This protein binds this small molecule.
Small molecule (SMILES): O=C(O)[C@@H]1C=CC(=O)N1C[C@@H](O)[C@@H](O)[C@H](O)[C@H](O)CO

Sequence of chain 1.B:
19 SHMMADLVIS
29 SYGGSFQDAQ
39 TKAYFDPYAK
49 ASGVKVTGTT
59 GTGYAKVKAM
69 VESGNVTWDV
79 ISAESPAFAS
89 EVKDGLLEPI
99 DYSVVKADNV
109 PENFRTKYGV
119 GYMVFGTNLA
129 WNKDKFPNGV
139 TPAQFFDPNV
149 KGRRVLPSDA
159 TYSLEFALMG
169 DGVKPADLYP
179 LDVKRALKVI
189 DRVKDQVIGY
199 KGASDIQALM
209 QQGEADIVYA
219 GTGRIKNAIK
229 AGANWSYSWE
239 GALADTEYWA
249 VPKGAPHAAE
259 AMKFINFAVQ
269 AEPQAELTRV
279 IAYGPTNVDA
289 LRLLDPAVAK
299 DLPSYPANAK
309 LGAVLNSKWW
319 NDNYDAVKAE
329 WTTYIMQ

Binding-site contacts:
Ligand atom C contacts residue ARG222 of chain 1.B at 3.5 Å.
Ligand atom OAS contacts residue ASP157 of chain 1.B at 3.8 Å.
Ligand atom CAL contacts residue GLU82 of chain 1.B at 3.6 Å.
Ligand atom CA contacts residue TYR281 of chain 1.B at 3.5 Å (hydrophobic).
Ligand atom OAM contacts residue PHE123 of chain 1.B at 3.6 Å.
Ligand atom CB contacts residue MET121 of chain 1.B at 3.7 Å (hydrophobic).
Ligand atom CAL contacts residue SER156 of chain 1.B at 3.4 Å.
Ligand atom CAB contacts residue GLU245 of chain 1.B at 3.5 Å.
Ligand atom CAK contacts residue NA1 of chain 1.M at 3.5 Å.
Ligand atom OAM contacts residue TYR30 of chain 1.B at 3.1 Å.
Ligand atom CAB contacts residue TYR30 of chain 1.B at 3.8 Å (hydrophobic).
Ligand atom OAM contacts residue GLU82 of chain 1.B at 3.0 Å (salt-bridge).
Ligand atom OXT contacts residue PHE34 of chain 1.B at 3.5 Å.
Ligand atom CAJ contacts residue GLU82 of chain 1.B at 3.2 Å.
Ligand atom C contacts residue TYR281 of chain 1.B at 3.5 Å (hydrophobic).
Ligand atom CAB contacts residue PHE123 of chain 1.B at 3.7 Å (hydrophobic).
Ligand atom OAM contacts residue GLU245 of chain 1.B at 2.9 Å (salt-bridge).
Ligand atom OXT contacts residue TYR281 of chain 1.B at 2.6 Å (h-bond).
Ligand atom CAH contacts residue GLU82 of chain 1.B at 3.7 Å.
Ligand atom OAR contacts residue GLU82 of chain 1.B at 2.7 Å (salt-bridge).
Ligand atom O contacts residue ALA201 of chain 1.B at 3.5 Å.
Ligand atom OAT contacts residue NA1 of chain 1.M at 2.7 Å (h-bond).
Ligand atom OAS contacts residue GLU82 of chain 1.B at 2.6 Å (salt-bridge).
Ligand atom OAS contacts residue NA1 of chain 1.M at 2.9 Å (h-bond).
Ligand atom CAG contacts residue GLU82 of chain 1.B at 3.8 Å.
Ligand atom C contacts residue PHE34 of chain 1.B at 3.8 Å (hydrophobic).
Ligand atom OAS contacts residue THR159 of chain 1.B at 3.4 Å (h-bond).
Ligand atom CAC contacts residue PHE123 of chain 1.B at 3.7 Å (hydrophobic).
Ligand atom CAC contacts residue GLU245 of chain 1.B at 3.3 Å.
Ligand atom CB contacts residue TYR281 of chain 1.B at 3.6 Å (hydrophobic).
Ligand atom O contacts residue TYR30 of chain 1.B at 3.4 Å.
Ligand atom OAT contacts residue PRO155 of chain 1.B at 3.4 Å.
Ligand atom CAL contacts residue NA1 of chain 1.M at 3.2 Å.
Ligand atom CAK contacts residue SER156 of chain 1.B at 3.7 Å.
Ligand atom CAC contacts residue MET121 of chain 1.B at 3.7 Å (hydrophobic).
Ligand atom OAR contacts residue TYR30 of chain 1.B at 3.5 Å.
Ligand atom O contacts residue PHE34 of chain 1.B at 3.5 Å.
Ligand atom OXT contacts residue ARG222 of chain 1.B at 2.8 Å (salt-bridge).
Ligand atom O contacts residue ARG222 of chain 1.B at 2.8 Å (salt-bridge).
Ligand atom OAQ contacts residue ALA201 of chain 1.B at 3.2 Å (h-bond).